A small-molecule ligand and the protein it binds are described below.
Small molecule (SMILES): C=C1[C@H](O)CC(=C/C=C2\CCC[C@]3(C)[C@@H]([C@@H](C)CCCC(C)(C)O)CC[C@@H]23)C[C@H]1O

Binding-site contacts:
Ligand atom C3 contacts residue TYR32 of chain 1.A at 3.9 Å (hydrophobic).
Ligand atom C3 contacts residue CYS122 of chain 1.A at 3.7 Å (hydrophobic).
Ligand atom O2 contacts residue TYR28 of chain 1.A at 2.7 Å (h-bond).
Ligand atom C1 contacts residue SER71 of chain 1.A at 3.7 Å.
Ligand atom C24 contacts residue HIS139 of chain 1.A at 3.6 Å.
Ligand atom C18 contacts residue VAL68 of chain 1.A at 3.7 Å (hydrophobic).
Ligand atom O3 contacts residue HIS231 of chain 1.A at 2.8 Å (h-bond).
Ligand atom C16 contacts residue MET106 of chain 1.A at 3.8 Å (hydrophobic).
Ligand atom C7 contacts residue SER109 of chain 1.A at 3.3 Å.
Ligand atom C21 contacts residue HIS231 of chain 1.A at 3.8 Å.
Ligand atom C3 contacts residue SER112 of chain 1.A at 3.8 Å.
Ligand atom C3 contacts residue TYR28 of chain 1.A at 3.7 Å (hydrophobic).
Ligand atom C27 contacts residue HIS231 of chain 1.A at 3.9 Å.
Ligand atom O3 contacts residue HIS139 of chain 1.A at 2.7 Å (h-bond).
Ligand atom C28 contacts residue TYR28 of chain 1.A at 3.9 Å (hydrophobic).
Ligand atom C4 contacts residue CYS122 of chain 1.A at 3.4 Å (hydrophobic).
Ligand atom C10 contacts residue SER109 of chain 1.A at 3.9 Å.
Ligand atom C26 contacts residue LEU61 of chain 1.A at 3.6 Å (hydrophobic).
Ligand atom C21 contacts residue ILE102 of chain 1.A at 3.9 Å (hydrophobic).
Ligand atom C6 contacts residue TRP120 of chain 1.A at 3.6 Å (hydrophobic).
Ligand atom C8 contacts residue TRP120 of chain 1.A at 3.7 Å (hydrophobic).
Ligand atom O1 contacts residue ARG108 of chain 1.A at 2.9 Å (salt-bridge).
Ligand atom O1 contacts residue SER71 of chain 1.A at 2.8 Å (h-bond).
Ligand atom C4 contacts residue SER112 of chain 1.A at 3.6 Å.
Ligand atom C6 contacts residue SER109 of chain 1.A at 3.5 Å.
Ligand atom C9 contacts residue TRP120 of chain 1.A at 3.6 Å (hydrophobic).
Ligand atom C12 contacts residue VAL134 of chain 1.A at 3.8 Å (hydrophobic).
Ligand atom O2 contacts residue SER112 of chain 1.A at 3.0 Å (h-bond).
Ligand atom C23 contacts residue HIS231 of chain 1.A at 3.7 Å.
Ligand atom C16 contacts residue LEU147 of chain 1.A at 3.9 Å (hydrophobic).
Ligand atom C1 contacts residue ARG108 of chain 1.A at 3.9 Å.
Ligand atom C25 contacts residue HIS231 of chain 1.A at 3.8 Å.
Ligand atom C5 contacts residue SER109 of chain 1.A at 3.7 Å.
Ligand atom O3 contacts residue TYR235 of chain 1.A at 3.9 Å.
Ligand atom C7 contacts residue TRP120 of chain 1.A at 3.8 Å (hydrophobic).
Ligand atom C28 contacts residue ARG108 of chain 1.A at 3.6 Å.
Ligand atom C10 contacts residue SER71 of chain 1.A at 3.8 Å.
Ligand atom C25 contacts residue HIS139 of chain 1.A at 3.6 Å.
Ligand atom C23 contacts residue HIS139 of chain 1.A at 3.6 Å.
Ligand atom O2 contacts residue SER109 of chain 1.A at 3.6 Å.

Sequence of chain 1.A:
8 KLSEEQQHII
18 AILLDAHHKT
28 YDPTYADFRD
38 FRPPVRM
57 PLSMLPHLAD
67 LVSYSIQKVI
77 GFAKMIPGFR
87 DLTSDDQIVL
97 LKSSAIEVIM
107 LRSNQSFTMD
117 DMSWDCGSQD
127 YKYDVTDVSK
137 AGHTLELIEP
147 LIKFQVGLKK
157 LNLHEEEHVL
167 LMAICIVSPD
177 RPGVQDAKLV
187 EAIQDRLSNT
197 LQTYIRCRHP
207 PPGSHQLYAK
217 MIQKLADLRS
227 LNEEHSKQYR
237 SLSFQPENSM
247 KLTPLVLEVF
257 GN